Binding-site contacts:
Ligand atom C34 contacts residue GLY48 of chain 1.A at 3.6 Å.
Ligand atom C27 contacts residue LEU23 of chain 1.B at 3.4 Å (hydrophobic).
Ligand atom C28 contacts residue LEU23 of chain 1.B at 3.5 Å (hydrophobic).
Ligand atom C28 contacts residue GLY27 of chain 1.A at 3.5 Å.
Ligand atom O4 contacts residue ASP29 of chain 1.B at 2.9 Å (salt-bridge).
Ligand atom N5 contacts residue GLY48 of chain 1.A at 3.0 Å (h-bond).
Ligand atom C27 contacts residue GLY27 of chain 1.A at 3.0 Å.
Ligand atom O6 contacts residue ALA28 of chain 1.A at 3.6 Å.
Ligand atom C8 contacts residue ASP25 of chain 1.A at 2.7 Å.
Ligand atom C25 contacts residue ASP25 of chain 1.B at 3.3 Å.
Ligand atom N4 contacts residue GLY48 of chain 1.B at 2.8 Å (h-bond).
Ligand atom C9 contacts residue ASP25 of chain 1.A at 2.7 Å.
Ligand atom C35 contacts residue ILE50 of chain 1.B at 3.5 Å (hydrophobic).
Ligand atom C1 contacts residue ASP25 of chain 1.B at 3.6 Å.
Ligand atom C5 contacts residue ALA28 of chain 1.A at 3.2 Å (hydrophobic).
Ligand atom C22 contacts residue GLY48 of chain 1.B at 3.4 Å.
Ligand atom N2 contacts residue GLY27 of chain 1.B at 3.6 Å.
Ligand atom O6 contacts residue GLY27 of chain 1.A at 3.6 Å (h-bond).
Ligand atom N1 contacts residue GLY27 of chain 1.A at 3.6 Å.
Ligand atom C19 contacts residue ASP29 of chain 1.B at 3.0 Å.
Ligand atom O5 contacts residue GLY48 of chain 1.B at 3.6 Å (h-bond).
Ligand atom C6 contacts residue GLY48 of chain 1.A at 3.6 Å.
Ligand atom C16 contacts residue GLY48 of chain 1.B at 3.2 Å.
Ligand atom C37 contacts residue ASP29 of chain 1.A at 3.4 Å.
Ligand atom C9 contacts residue GLY27 of chain 1.B at 3.5 Å.
Ligand atom C19 contacts residue ARG8 of chain 1.A at 3.4 Å.
Ligand atom O2 contacts residue GLY49 of chain 1.A at 3.4 Å.
Ligand atom O4 contacts residue GLY27 of chain 1.B at 3.6 Å.
Ligand atom C21 contacts residue GLY48 of chain 1.B at 3.4 Å.
Ligand atom C20 contacts residue GLY49 of chain 1.B at 3.6 Å.
Ligand atom O6 contacts residue ASP29 of chain 1.A at 2.9 Å (salt-bridge).
Ligand atom O1 contacts residue ASP25 of chain 1.A at 3.5 Å (salt-bridge).
Ligand atom C18 contacts residue GLY48 of chain 1.B at 3.6 Å.
Ligand atom O1 contacts residue ASP25 of chain 1.B at 3.3 Å (salt-bridge).
Ligand atom C21 contacts residue GLY49 of chain 1.B at 3.3 Å.
Ligand atom C3 contacts residue GLY48 of chain 1.A at 3.4 Å.
Ligand atom O3 contacts residue GLY49 of chain 1.B at 3.3 Å.
Ligand atom N3 contacts residue GLY27 of chain 1.B at 3.0 Å (h-bond).
Ligand atom O1 contacts residue GLY27 of chain 1.A at 2.9 Å (h-bond).
Ligand atom O1 contacts residue ALA28 of chain 1.A at 3.4 Å (h-bond).

This small molecule binds to this protein.
Small molecule (SMILES): C=CCNC(=O)[C@@H](NC(=O)[C@@](O)(CCCN(Cc1ccc(Br)cc1)NC(=O)[C@@H](NC(=O)OC)C(C)(C)C)Cc1ccccc1)C(C)(C)C

Sequence of chain 1.B:
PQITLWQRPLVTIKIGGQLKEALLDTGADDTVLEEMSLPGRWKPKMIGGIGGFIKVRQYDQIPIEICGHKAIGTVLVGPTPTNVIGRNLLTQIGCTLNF

Sequence of chain 1.A:
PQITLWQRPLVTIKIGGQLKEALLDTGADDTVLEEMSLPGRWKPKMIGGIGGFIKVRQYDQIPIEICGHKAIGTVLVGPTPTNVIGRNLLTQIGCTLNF